A protein and the small-molecule ligand that binds it are described below.
Small molecule (SMILES): OC[C@H]1O[C@H](O)[C@@H](O)[C@@H](O)[C@@H]1O

Sequence of chain 1.A:
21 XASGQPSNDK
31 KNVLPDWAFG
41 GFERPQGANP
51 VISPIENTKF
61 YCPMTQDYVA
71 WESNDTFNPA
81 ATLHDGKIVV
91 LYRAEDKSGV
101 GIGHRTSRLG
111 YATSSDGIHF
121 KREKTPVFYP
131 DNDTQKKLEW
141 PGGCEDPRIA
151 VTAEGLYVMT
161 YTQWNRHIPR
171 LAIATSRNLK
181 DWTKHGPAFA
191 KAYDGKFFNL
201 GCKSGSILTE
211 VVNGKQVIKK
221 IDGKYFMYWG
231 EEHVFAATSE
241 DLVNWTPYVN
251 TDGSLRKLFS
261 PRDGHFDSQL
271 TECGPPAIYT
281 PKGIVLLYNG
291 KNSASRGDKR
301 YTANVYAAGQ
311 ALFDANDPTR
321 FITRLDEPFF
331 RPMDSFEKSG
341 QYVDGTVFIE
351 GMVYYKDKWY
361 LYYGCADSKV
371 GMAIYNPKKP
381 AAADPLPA

Binding-site contacts:
Ligand atom O2 contacts residue BMA1 of chain 1.C at 0.4 Å (h-bond).
Ligand atom O6 contacts residue LYS203 of chain 1.A at 2.9 Å (salt-bridge).
Ligand atom C4 contacts residue BMA1 of chain 1.C at 0.1 Å.
Ligand atom C2 contacts residue LYS203 of chain 1.A at 3.8 Å.
Ligand atom O1 contacts residue BMA1 of chain 1.C at 1.4 Å.
Ligand atom O6 contacts residue THR162 of chain 1.A at 4.0 Å.
Ligand atom C3 contacts residue ARG93 of chain 1.A at 4.1 Å.
Ligand atom O3 contacts residue BMA1 of chain 1.C at 0.5 Å (h-bond).
Ligand atom C5 contacts residue BMA1 of chain 1.C at 0.2 Å.
Ligand atom C4 contacts residue ARG93 of chain 1.A at 3.8 Å.
Ligand atom O5 contacts residue BMA1 of chain 1.C at 0.4 Å (h-bond).
Ligand atom O4 contacts residue GLU145 of chain 1.A at 2.8 Å (salt-bridge).
Ligand atom C4 contacts residue GLU145 of chain 1.A at 3.5 Å.
Ligand atom O2 contacts residue LYS203 of chain 1.A at 2.7 Å (salt-bridge).
Ligand atom C2 contacts residue MAN1 of chain 1.E at 3.6 Å.
Ligand atom O6 contacts residue GLU145 of chain 1.A at 2.7 Å (salt-bridge).
Ligand atom C5 contacts residue GLU145 of chain 1.A at 4.0 Å.
Ligand atom C6 contacts residue BMA1 of chain 1.C at 0.3 Å.
Ligand atom C4 contacts residue LYS203 of chain 1.A at 4.1 Å.
Ligand atom C6 contacts residue TRP164 of chain 1.A at 3.4 Å (hydrophobic).
Ligand atom O6 contacts residue BMA1 of chain 1.C at 0.1 Å (h-bond).
Ligand atom C6 contacts residue LYS203 of chain 1.A at 3.9 Å.
Ligand atom C2 contacts residue BMA1 of chain 1.C at 0.3 Å.
Ligand atom C3 contacts residue ILE102 of chain 1.A at 3.9 Å (hydrophobic).
Ligand atom C1 contacts residue LYS203 of chain 1.A at 3.9 Å.
Ligand atom O4 contacts residue BMA1 of chain 1.C at 0.4 Å (h-bond).
Ligand atom C6 contacts residue GLU145 of chain 1.A at 3.4 Å.
Ligand atom O4 contacts residue ARG93 of chain 1.A at 2.9 Å (salt-bridge).
Ligand atom O2 contacts residue MAN1 of chain 1.E at 2.9 Å (h-bond).
Ligand atom O4 contacts residue GLY103 of chain 1.A at 3.3 Å.
Ligand atom C3 contacts residue MAN1 of chain 1.E at 3.9 Å.
Ligand atom C5 contacts residue LYS203 of chain 1.A at 4.0 Å.
Ligand atom O6 contacts residue TRP164 of chain 1.A at 4.1 Å.
Ligand atom C3 contacts residue BMA1 of chain 1.C at 0.3 Å.
Ligand atom O3 contacts residue MAN1 of chain 1.E at 3.0 Å (h-bond).
Ligand atom O5 contacts residue LYS203 of chain 1.A at 3.3 Å (salt-bridge).
Ligand atom O6 contacts residue PRO169 of chain 1.A at 3.7 Å.
Ligand atom O3 contacts residue ARG93 of chain 1.A at 3.0 Å (salt-bridge).
Ligand atom O1 contacts residue ILE102 of chain 1.A at 3.7 Å.
Ligand atom C1 contacts residue BMA1 of chain 1.C at 0.2 Å.